Binding-site contacts:
Ligand atom C3' contacts residue ARG108 of chain 1.A at 3.7 Å.
Ligand atom O2 contacts residue ARG108 of chain 1.A at 4.3 Å.
Ligand atom C6' contacts residue LYS19 of chain 1.A at 3.5 Å.
Ligand atom C3 contacts residue LYS105 of chain 1.A at 3.4 Å.
Ligand atom C2 contacts residue LYS19 of chain 1.A at 4.0 Å.
Ligand atom C3' contacts residue LYS15 of chain 1.A at 4.0 Å.
Ligand atom C6' contacts residue LYS15 of chain 1.A at 3.8 Å.
Ligand atom O2 contacts residue TYR109 of chain 1.A at 4.4 Å.
Ligand atom C6' contacts residue ARG108 of chain 1.A at 4.4 Å.
Ligand atom O1 contacts residue LYS19 of chain 1.B at 3.6 Å.
Ligand atom C2' contacts residue LYS105 of chain 1.A at 1.9 Å.
Ligand atom C3' contacts residue LYS105 of chain 1.A at 2.8 Å.
Ligand atom C5' contacts residue LYS15 of chain 1.A at 2.7 Å.
Ligand atom C5' contacts residue SO41 of chain 1.E at 3.6 Å.
Ligand atom C6' contacts residue SO41 of chain 1.E at 4.0 Å.
Ligand atom C2 contacts residue ARG108 of chain 1.A at 3.9 Å.
Ligand atom C4' contacts residue LYS105 of chain 1.A at 4.1 Å.
Ligand atom C2' contacts residue ARG108 of chain 1.A at 3.3 Å.
Ligand atom C2 contacts residue LYS105 of chain 1.A at 3.3 Å.
Ligand atom C1 contacts residue LYS19 of chain 1.B at 4.5 Å.
Ligand atom C6' contacts residue LYS105 of chain 1.A at 4.3 Å.
Ligand atom C1' contacts residue ARG108 of chain 1.A at 3.5 Å.
Ligand atom C3 contacts residue ARG108 of chain 1.A at 3.4 Å.
Ligand atom O2 contacts residue LYS19 of chain 1.B at 4.0 Å.
Ligand atom C3 contacts residue LYS19 of chain 1.A at 3.0 Å.
Ligand atom C1' contacts residue LYS105 of chain 1.A at 3.0 Å.
Ligand atom C1 contacts residue LYS19 of chain 1.A at 3.9 Å.
Ligand atom O2 contacts residue LYS19 of chain 1.A at 2.9 Å.
Ligand atom C1 contacts residue ARG108 of chain 1.A at 4.5 Å.
Ligand atom C4' contacts residue ARG108 of chain 1.A at 4.3 Å.
Ligand atom C4' contacts residue LYS15 of chain 1.A at 2.8 Å.
Ligand atom C1' contacts residue LYS19 of chain 1.A at 3.6 Å.

Sequence of chain 1.A:
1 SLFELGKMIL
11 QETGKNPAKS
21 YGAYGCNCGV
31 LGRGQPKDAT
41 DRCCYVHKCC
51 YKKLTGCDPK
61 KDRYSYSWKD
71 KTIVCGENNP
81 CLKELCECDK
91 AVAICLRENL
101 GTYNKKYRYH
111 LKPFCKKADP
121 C

Sequence of chain 1.B:
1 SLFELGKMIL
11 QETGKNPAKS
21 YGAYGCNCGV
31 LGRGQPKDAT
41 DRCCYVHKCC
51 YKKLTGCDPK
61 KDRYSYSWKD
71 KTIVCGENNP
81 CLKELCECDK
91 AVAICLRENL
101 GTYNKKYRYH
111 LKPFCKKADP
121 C

A small-molecule ligand and the protein it binds are described below.
Small molecule (SMILES): O=C(O)CCc1ccccc1